Binding-site contacts:
Ligand atom C7 contacts residue PHE90 of chain 1.C at 4.3 Å (hydrophobic).
Ligand atom C8 contacts residue ARG89 of chain 1.C at 4.1 Å.
Ligand atom O7 contacts residue ASN67 of chain 1.C at 4.1 Å.
Ligand atom C3 contacts residue ASN67 of chain 1.C at 3.8 Å.
Ligand atom O5 contacts residue ASN67 of chain 1.C at 2.5 Å (h-bond).
Ligand atom C1 contacts residue ASN67 of chain 1.C at 1.4 Å.
Ligand atom O6 contacts residue ASN67 of chain 1.C at 3.7 Å.
Ligand atom C5 contacts residue ASN67 of chain 1.C at 3.8 Å.
Ligand atom C2 contacts residue ASN67 of chain 1.C at 2.4 Å.
Ligand atom C4 contacts residue ASN67 of chain 1.C at 4.3 Å.
Ligand atom C8 contacts residue MET118 of chain 1.C at 4.0 Å (hydrophobic).
Ligand atom N2 contacts residue ASN67 of chain 1.C at 2.8 Å (h-bond).
Ligand atom C8 contacts residue PHE90 of chain 1.C at 3.6 Å (hydrophobic).
Ligand atom C7 contacts residue ASN67 of chain 1.C at 3.7 Å.

Sequence of chain 1.C:
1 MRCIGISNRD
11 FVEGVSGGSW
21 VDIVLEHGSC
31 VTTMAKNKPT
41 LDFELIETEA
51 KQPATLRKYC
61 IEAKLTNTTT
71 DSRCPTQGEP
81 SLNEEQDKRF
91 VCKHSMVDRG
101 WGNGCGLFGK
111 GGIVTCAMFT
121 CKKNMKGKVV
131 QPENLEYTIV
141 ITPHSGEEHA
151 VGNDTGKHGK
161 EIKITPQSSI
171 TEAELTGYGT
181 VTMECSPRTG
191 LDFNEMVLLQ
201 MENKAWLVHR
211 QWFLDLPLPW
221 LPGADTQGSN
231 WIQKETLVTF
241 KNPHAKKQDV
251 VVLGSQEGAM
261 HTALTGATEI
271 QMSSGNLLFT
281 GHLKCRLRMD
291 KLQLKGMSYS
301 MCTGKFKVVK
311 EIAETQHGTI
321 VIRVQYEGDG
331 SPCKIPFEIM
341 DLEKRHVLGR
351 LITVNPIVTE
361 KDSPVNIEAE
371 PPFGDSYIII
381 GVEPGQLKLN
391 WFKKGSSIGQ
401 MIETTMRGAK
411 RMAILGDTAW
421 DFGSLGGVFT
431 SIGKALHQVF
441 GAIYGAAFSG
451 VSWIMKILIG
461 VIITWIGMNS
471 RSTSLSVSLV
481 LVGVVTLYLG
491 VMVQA

A small-molecule ligand and the protein it binds are described below.
Small molecule (SMILES): CC(=O)N[C@@H]1[C@@H](O)[C@H](O)[C@@H](CO)O[C@H]1O